A protein and the small-molecule ligand that binds it are described below.
Small molecule (SMILES): Nc1ncnc2c1ncn2[C@@H]1O[C@H](CO)[C@@H](O)[C@H]1O

Sequence of chain 1.A:
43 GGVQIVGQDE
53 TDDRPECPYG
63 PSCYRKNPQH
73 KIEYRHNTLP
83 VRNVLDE

Binding-site contacts:
Ligand atom C5 contacts residue TYR61 of chain 1.A at 3.9 Å (hydrophobic).
Ligand atom C2' contacts residue TYR66 of chain 1.A at 3.7 Å (hydrophobic).
Ligand atom N6 contacts residue TYR66 of chain 1.A at 4.5 Å.
Ligand atom O2' contacts residue TYR61 of chain 1.A at 4.1 Å.
Ligand atom C2 contacts residue ARG67 of chain 1.A at 4.4 Å.
Ligand atom N3 contacts residue TYR66 of chain 1.A at 3.5 Å.
Ligand atom C1' contacts residue RIB1 of chain 1.D at 3.2 Å.
Ligand atom N3 contacts residue RIB1 of chain 1.D at 3.9 Å.
Ligand atom O2' contacts residue TYR66 of chain 1.A at 4.2 Å.
Ligand atom C3' contacts residue RIB1 of chain 1.D at 3.6 Å.
Ligand atom C1' contacts residue TYR66 of chain 1.A at 4.4 Å (hydrophobic).
Ligand atom N3 contacts residue TYR61 of chain 1.A at 2.7 Å.
Ligand atom C1' contacts residue TYR61 of chain 1.A at 3.2 Å (hydrophobic).
Ligand atom N6 contacts residue SER64 of chain 1.A at 3.2 Å (h-bond).
Ligand atom C6 contacts residue TYR61 of chain 1.A at 3.9 Å (hydrophobic).
Ligand atom N1 contacts residue TYR61 of chain 1.A at 3.4 Å.
Ligand atom N9 contacts residue TYR66 of chain 1.A at 4.1 Å.
Ligand atom O4' contacts residue RIB1 of chain 1.D at 3.9 Å.
Ligand atom C6 contacts residue SER64 of chain 1.A at 3.6 Å.
Ligand atom N1 contacts residue CYS65 of chain 1.A at 3.8 Å.
Ligand atom C4 contacts residue TYR66 of chain 1.A at 3.6 Å (hydrophobic).
Ligand atom C2 contacts residue CYS65 of chain 1.A at 4.2 Å (hydrophobic).
Ligand atom O4' contacts residue TYR61 of chain 1.A at 3.7 Å.
Ligand atom C6 contacts residue TYR66 of chain 1.A at 3.9 Å (hydrophobic).
Ligand atom C2 contacts residue SER64 of chain 1.A at 4.3 Å.
Ligand atom O3' contacts residue RIB1 of chain 1.D at 3.9 Å.
Ligand atom N9 contacts residue RIB1 of chain 1.D at 4.1 Å.
Ligand atom C2 contacts residue TYR66 of chain 1.A at 3.5 Å (hydrophobic).
Ligand atom C4 contacts residue TYR61 of chain 1.A at 3.3 Å (hydrophobic).
Ligand atom C4' contacts residue RIB1 of chain 1.D at 4.4 Å.
Ligand atom N1 contacts residue SER64 of chain 1.A at 3.2 Å (h-bond).
Ligand atom N9 contacts residue TYR61 of chain 1.A at 3.7 Å.
Ligand atom C4 contacts residue RIB1 of chain 1.D at 4.3 Å.
Ligand atom N1 contacts residue TYR66 of chain 1.A at 3.3 Å (h-bond).
Ligand atom C5 contacts residue TYR66 of chain 1.A at 3.8 Å (hydrophobic).
Ligand atom C2' contacts residue RIB1 of chain 1.D at 2.3 Å.
Ligand atom C2 contacts residue TYR61 of chain 1.A at 3.1 Å (hydrophobic).
Ligand atom O2' contacts residue RIB1 of chain 1.D at 1.4 Å.
Ligand atom C2' contacts residue TYR61 of chain 1.A at 4.2 Å (hydrophobic).